The protein below binds the small molecule below.
Small molecule (SMILES): CO[C@@H]1[C@H](O)[C@H](n2cnc3c(=O)nc(N)[nH]c32)O[C@H]1COP(=O)(O)OP(=O)(O)OP(=O)(O)O

Sequence of chain 1.IA:
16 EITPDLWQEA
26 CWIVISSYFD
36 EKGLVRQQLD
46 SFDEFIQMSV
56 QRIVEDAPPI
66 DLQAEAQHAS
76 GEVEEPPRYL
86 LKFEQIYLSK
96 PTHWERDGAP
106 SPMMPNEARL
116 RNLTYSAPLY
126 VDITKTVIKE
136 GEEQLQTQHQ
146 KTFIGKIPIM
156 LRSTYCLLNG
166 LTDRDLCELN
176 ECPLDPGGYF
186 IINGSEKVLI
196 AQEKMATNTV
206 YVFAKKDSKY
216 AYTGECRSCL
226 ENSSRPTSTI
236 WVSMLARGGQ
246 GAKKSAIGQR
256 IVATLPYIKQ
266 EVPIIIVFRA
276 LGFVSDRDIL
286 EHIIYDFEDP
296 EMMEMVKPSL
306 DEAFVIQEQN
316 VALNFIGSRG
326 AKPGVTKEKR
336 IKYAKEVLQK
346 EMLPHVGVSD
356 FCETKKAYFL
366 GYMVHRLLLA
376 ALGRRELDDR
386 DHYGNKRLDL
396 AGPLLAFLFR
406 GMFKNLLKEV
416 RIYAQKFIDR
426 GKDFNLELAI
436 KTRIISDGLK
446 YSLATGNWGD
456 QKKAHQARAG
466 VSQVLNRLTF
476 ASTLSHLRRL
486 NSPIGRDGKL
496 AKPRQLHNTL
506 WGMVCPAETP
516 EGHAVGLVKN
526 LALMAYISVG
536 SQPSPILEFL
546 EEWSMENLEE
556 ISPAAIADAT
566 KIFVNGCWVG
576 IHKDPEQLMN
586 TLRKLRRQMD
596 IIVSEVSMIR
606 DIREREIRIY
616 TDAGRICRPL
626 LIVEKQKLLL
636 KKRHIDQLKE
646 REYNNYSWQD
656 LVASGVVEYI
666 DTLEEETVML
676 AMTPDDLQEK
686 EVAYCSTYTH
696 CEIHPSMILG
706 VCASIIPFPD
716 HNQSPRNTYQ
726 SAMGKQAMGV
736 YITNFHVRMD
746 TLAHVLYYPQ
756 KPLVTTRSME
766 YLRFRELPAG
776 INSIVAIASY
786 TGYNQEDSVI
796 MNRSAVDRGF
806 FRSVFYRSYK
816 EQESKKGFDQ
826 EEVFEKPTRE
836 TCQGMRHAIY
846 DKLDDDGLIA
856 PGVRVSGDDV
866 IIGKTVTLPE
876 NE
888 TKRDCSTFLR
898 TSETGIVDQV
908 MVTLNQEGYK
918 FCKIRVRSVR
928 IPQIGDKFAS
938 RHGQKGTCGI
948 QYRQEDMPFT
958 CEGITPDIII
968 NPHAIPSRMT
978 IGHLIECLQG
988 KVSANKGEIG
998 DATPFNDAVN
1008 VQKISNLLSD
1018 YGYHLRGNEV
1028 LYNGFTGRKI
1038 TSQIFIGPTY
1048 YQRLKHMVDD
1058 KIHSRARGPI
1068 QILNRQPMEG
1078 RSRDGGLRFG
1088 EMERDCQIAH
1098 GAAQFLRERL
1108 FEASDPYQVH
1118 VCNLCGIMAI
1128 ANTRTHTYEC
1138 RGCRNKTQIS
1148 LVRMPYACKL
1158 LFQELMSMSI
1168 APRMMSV

Binding-site contacts:
Ligand atom O31 contacts residue ARG721 of chain 1.IA at 3.7 Å.
Ligand atom C17 contacts residue G2L3 of chain 1.J at 3.2 Å.
Ligand atom O18 contacts residue G2L3 of chain 1.J at 2.9 Å (h-bond).
Ligand atom O29 contacts residue ARG975 of chain 1.IA at 3.9 Å.
Ligand atom P30 contacts residue ARG975 of chain 1.IA at 3.1 Å.
Ligand atom O33 contacts residue ASP497 of chain 1.HA at 1.9 Å (salt-bridge).
Ligand atom N16 contacts residue THR854 of chain 1.HA at 4.0 Å.
Ligand atom N16 contacts residue G2L3 of chain 1.J at 3.4 Å (h-bond).
Ligand atom C12 contacts residue G2L3 of chain 1.J at 3.4 Å.
Ligand atom O33 contacts residue ASP792 of chain 1.IA at 3.0 Å (salt-bridge).
Ligand atom N14 contacts residue G2L3 of chain 1.J at 3.7 Å.
Ligand atom C04 contacts residue G2L3 of chain 1.J at 4.0 Å.
Ligand atom O33 contacts residue ASP495 of chain 1.HA at 3.3 Å (salt-bridge).
Ligand atom N09 contacts residue G2L3 of chain 1.J at 3.8 Å.
Ligand atom C10 contacts residue G2L3 of chain 1.J at 3.3 Å.
Ligand atom O31 contacts residue LYS942 of chain 1.IA at 2.7 Å.
Ligand atom C03 contacts residue G2L3 of chain 1.J at 3.9 Å.
Ligand atom P26 contacts residue ARG721 of chain 1.IA at 4.0 Å.
Ligand atom P30 contacts residue ASP497 of chain 1.HA at 3.0 Å.
Ligand atom O05 contacts residue G2L3 of chain 1.J at 3.4 Å.
Ligand atom O29 contacts residue ASP495 of chain 1.HA at 3.8 Å.
Ligand atom O28 contacts residue ARG721 of chain 1.IA at 3.6 Å.
Ligand atom O33 contacts residue ARG975 of chain 1.IA at 3.3 Å (salt-bridge).
Ligand atom O27 contacts residue ARG721 of chain 1.IA at 3.7 Å.
Ligand atom O23 contacts residue TYR724 of chain 1.IA at 4.0 Å.
Ligand atom O29 contacts residue ASP497 of chain 1.HA at 3.3 Å (salt-bridge).
Ligand atom C06 contacts residue G2L3 of chain 1.J at 3.7 Å.
Ligand atom C15 contacts residue G2L3 of chain 1.J at 3.7 Å.
Ligand atom C15 contacts residue THR854 of chain 1.HA at 4.0 Å.
Ligand atom C13 contacts residue G2L3 of chain 1.J at 3.6 Å.
Ligand atom O32 contacts residue ARG975 of chain 1.IA at 2.2 Å (salt-bridge).
Ligand atom N11 contacts residue G2L3 of chain 1.J at 3.4 Å.
Ligand atom N19 contacts residue THR854 of chain 1.HA at 4.0 Å.
Ligand atom P30 contacts residue ASP792 of chain 1.IA at 3.9 Å.
Ligand atom C20 contacts residue G2L3 of chain 1.J at 4.0 Å.
Ligand atom O32 contacts residue ARG721 of chain 1.IA at 3.4 Å (salt-bridge).
Ligand atom O32 contacts residue ASP792 of chain 1.IA at 3.3 Å (salt-bridge).
Ligand atom O27 contacts residue TYR724 of chain 1.IA at 4.0 Å.
Ligand atom C06 contacts residue ARG460 of chain 1.HA at 3.8 Å.
Ligand atom O31 contacts residue ASP497 of chain 1.HA at 3.2 Å (salt-bridge).

Sequence of chain 1.HA:
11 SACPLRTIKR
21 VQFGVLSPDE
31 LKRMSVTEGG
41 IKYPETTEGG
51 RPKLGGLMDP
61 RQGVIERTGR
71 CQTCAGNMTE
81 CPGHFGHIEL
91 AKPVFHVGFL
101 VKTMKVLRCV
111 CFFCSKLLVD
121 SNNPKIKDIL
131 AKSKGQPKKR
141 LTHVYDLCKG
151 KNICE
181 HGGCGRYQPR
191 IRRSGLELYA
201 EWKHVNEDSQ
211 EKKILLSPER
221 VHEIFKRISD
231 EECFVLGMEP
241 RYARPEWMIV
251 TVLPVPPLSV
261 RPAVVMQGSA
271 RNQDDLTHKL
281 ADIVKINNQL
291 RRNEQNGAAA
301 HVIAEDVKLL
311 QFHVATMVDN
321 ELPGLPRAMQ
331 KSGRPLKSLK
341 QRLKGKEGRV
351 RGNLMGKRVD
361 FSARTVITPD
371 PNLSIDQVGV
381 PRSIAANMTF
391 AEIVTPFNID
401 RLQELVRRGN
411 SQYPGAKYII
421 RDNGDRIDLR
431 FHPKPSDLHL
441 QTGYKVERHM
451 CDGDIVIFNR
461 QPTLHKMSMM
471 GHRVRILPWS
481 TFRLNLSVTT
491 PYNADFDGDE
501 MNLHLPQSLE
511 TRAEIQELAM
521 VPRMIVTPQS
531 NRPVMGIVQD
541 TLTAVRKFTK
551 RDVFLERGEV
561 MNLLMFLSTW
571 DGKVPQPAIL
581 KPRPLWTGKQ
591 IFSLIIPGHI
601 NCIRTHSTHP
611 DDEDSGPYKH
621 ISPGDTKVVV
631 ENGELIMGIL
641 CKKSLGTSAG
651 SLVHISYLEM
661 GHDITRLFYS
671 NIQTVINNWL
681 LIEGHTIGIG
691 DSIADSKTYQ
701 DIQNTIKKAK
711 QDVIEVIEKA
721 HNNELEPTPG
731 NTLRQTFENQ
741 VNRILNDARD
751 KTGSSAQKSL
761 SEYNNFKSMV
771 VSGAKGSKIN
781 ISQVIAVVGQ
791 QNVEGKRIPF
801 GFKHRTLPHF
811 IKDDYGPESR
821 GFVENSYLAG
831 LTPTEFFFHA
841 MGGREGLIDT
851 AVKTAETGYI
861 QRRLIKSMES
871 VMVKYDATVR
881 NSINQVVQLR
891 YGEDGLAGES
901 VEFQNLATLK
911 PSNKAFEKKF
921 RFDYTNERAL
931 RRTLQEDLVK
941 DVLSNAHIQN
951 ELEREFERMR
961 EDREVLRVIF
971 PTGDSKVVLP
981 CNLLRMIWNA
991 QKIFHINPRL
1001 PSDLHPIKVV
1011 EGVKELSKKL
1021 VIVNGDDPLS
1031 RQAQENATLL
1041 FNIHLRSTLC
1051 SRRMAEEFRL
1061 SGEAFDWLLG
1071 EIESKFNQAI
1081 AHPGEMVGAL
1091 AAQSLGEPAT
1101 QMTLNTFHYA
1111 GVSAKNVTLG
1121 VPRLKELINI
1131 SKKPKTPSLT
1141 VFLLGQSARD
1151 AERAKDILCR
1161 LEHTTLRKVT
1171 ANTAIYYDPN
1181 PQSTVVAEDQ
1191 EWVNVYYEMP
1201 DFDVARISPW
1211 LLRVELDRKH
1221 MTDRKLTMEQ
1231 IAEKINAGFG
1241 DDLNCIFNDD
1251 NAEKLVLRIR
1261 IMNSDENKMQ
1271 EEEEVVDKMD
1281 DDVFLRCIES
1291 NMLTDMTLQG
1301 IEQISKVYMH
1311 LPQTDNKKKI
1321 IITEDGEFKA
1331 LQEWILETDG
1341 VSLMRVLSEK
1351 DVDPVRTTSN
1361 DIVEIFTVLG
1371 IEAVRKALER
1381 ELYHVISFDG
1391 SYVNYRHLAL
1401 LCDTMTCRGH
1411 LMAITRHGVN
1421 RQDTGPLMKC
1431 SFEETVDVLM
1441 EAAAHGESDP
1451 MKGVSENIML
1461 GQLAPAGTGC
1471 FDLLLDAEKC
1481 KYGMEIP